Binding-site contacts:
Ligand atom CAK contacts residue ILE95 of chain 1.A at 3.4 Å (hydrophobic).
Ligand atom CAO contacts residue THR222 of chain 1.A at 3.4 Å.
Ligand atom OAD contacts residue SER82 of chain 1.A at 2.8 Å (h-bond).
Ligand atom OAC contacts residue SER82 of chain 1.A at 2.5 Å (h-bond).
Ligand atom CAK contacts residue SER96 of chain 1.A at 3.0 Å.
Ligand atom CAY contacts residue ILE195 of chain 1.A at 3.4 Å (hydrophobic).
Ligand atom OAE contacts residue VAL278 of chain 1.A at 3.1 Å (h-bond).
Ligand atom CAU contacts residue ASN186 of chain 1.A at 3.5 Å.
Ligand atom OAD contacts residue SER85 of chain 1.A at 3.3 Å (h-bond).
Ligand atom CAP contacts residue ALA279 of chain 1.A at 3.5 Å (hydrophobic).
Ligand atom CBD contacts residue ASN199 of chain 1.A at 3.6 Å.
Ligand atom CAU contacts residue PHE183 of chain 1.A at 3.6 Å (hydrophobic).
Ligand atom CAJ contacts residue ALA279 of chain 1.A at 3.6 Å (hydrophobic).
Ligand atom CAK contacts residue SER85 of chain 1.A at 3.3 Å.
Ligand atom CAA contacts residue VAL278 of chain 1.A at 3.5 Å (hydrophobic).
Ligand atom CAL contacts residue SER96 of chain 1.A at 3.5 Å.
Ligand atom NBB contacts residue VAL278 of chain 1.A at 3.3 Å.
Ligand atom CAG contacts residue THR89 of chain 1.A at 3.4 Å.
Ligand atom CBG contacts residue ILE88 of chain 1.A at 3.7 Å (hydrophobic).
Ligand atom CAO contacts residue PHE183 of chain 1.A at 3.6 Å (hydrophobic).
Ligand atom OAD contacts residue ASN199 of chain 1.A at 3.5 Å (h-bond).
Ligand atom CAQ contacts residue ILE88 of chain 1.A at 3.7 Å (hydrophobic).
Ligand atom CBL contacts residue VAL278 of chain 1.A at 3.6 Å (hydrophobic).
Ligand atom CBG contacts residue VAL278 of chain 1.A at 3.6 Å (hydrophobic).
Ligand atom CBE contacts residue PHE183 of chain 1.A at 3.5 Å (hydrophobic).
Ligand atom OAE contacts residue THR283 of chain 1.A at 3.3 Å.
Ligand atom CAO contacts residue ASN218 of chain 1.A at 3.7 Å.
Ligand atom CAO contacts residue VAL219 of chain 1.A at 3.5 Å (hydrophobic).
Ligand atom CAL contacts residue THR89 of chain 1.A at 3.4 Å.
Ligand atom CAB contacts residue VAL459 of chain 1.A at 3.2 Å (hydrophobic).
Ligand atom CLAF contacts residue ASN186 of chain 1.A at 3.7 Å.
Ligand atom CAN contacts residue SER85 of chain 1.A at 3.3 Å.
Ligand atom CLAF contacts residue ARG182 of chain 1.A at 3.2 Å.
Ligand atom CAR contacts residue VAL219 of chain 1.A at 3.7 Å (hydrophobic).
Ligand atom CLAF contacts residue PHE183 of chain 1.A at 3.5 Å.
Ligand atom CLAF contacts residue ASN218 of chain 1.A at 3.6 Å.
Ligand atom CAN contacts residue ILE95 of chain 1.A at 3.6 Å (hydrophobic).
Ligand atom CBD contacts residue SER82 of chain 1.A at 3.0 Å.
Ligand atom CBA contacts residue ASN199 of chain 1.A at 3.6 Å.
Ligand atom CAX contacts residue LEU190 of chain 1.A at 3.4 Å (hydrophobic).

This small molecule binds to this protein.
Small molecule (SMILES): CC(C)(O)c1ccccc1CC[C@@H](SCC1(CC(=O)O)CC1)c1cccc(/C=C/c2ccc3ccc(Cl)cc3n2)c1

Sequence of chain 1.A:
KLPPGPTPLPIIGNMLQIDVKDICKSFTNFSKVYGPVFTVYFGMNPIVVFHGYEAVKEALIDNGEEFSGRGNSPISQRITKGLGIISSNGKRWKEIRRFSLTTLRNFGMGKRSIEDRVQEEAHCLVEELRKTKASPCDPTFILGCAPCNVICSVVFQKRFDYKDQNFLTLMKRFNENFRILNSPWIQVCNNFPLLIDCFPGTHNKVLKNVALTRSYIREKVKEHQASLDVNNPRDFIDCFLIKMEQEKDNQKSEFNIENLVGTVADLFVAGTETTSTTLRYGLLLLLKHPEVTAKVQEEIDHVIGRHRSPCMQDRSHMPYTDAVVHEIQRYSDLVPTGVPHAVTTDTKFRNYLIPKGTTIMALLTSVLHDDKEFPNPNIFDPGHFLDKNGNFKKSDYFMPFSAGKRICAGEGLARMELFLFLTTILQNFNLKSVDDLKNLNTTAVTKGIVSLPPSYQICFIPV